Sequence of chain 1.A:
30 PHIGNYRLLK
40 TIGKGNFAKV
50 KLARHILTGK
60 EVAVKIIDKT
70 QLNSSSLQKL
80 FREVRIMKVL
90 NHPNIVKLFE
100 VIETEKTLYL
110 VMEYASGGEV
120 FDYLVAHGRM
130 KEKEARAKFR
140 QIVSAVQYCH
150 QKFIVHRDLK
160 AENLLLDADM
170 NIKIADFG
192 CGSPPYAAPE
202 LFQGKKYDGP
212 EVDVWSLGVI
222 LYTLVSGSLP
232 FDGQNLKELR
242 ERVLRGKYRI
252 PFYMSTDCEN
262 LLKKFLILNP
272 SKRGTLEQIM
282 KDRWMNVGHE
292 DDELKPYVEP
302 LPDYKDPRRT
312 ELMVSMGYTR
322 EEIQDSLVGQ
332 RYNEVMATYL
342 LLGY

Binding-site contacts:
Ligand atom C13 contacts residue VAL49 of chain 1.A at 3.8 Å (hydrophobic).
Ligand atom C23 contacts residue GLU118 of chain 1.A at 3.2 Å.
Ligand atom O contacts residue LYS64 of chain 1.A at 3.4 Å (salt-bridge).
Ligand atom C19 contacts residue ILE41 of chain 1.A at 3.5 Å (hydrophobic).
Ligand atom N contacts residue ALA114 of chain 1.A at 3.0 Å (h-bond).
Ligand atom C1 contacts residue ALA62 of chain 1.A at 3.8 Å (hydrophobic).
Ligand atom C7 contacts residue GLY117 of chain 1.A at 3.7 Å.
Ligand atom N contacts residue TYR113 of chain 1.A at 3.7 Å.
Ligand atom C10 contacts residue GLY117 of chain 1.A at 3.8 Å.
Ligand atom C1 contacts residue GLU112 of chain 1.A at 3.4 Å.
Ligand atom C8 contacts residue GLY117 of chain 1.A at 3.5 Å.
Ligand atom C15 contacts residue VAL49 of chain 1.A at 3.7 Å (hydrophobic).
Ligand atom C1 contacts residue ALA114 of chain 1.A at 3.8 Å (hydrophobic).
Ligand atom C9 contacts residue GLY117 of chain 1.A at 3.6 Å.
Ligand atom C11 contacts residue LEU164 of chain 1.A at 3.7 Å (hydrophobic).
Ligand atom O26 contacts residue GLU118 of chain 1.A at 3.1 Å (salt-bridge).
Ligand atom C6 contacts residue GLY117 of chain 1.A at 3.9 Å.
Ligand atom C22 contacts residue GLU118 of chain 1.A at 3.6 Å.
Ligand atom N5 contacts residue ALA114 of chain 1.A at 2.7 Å (h-bond).
Ligand atom C23 contacts residue LEU164 of chain 1.A at 3.9 Å (hydrophobic).
Ligand atom C24 contacts residue LEU164 of chain 1.A at 3.7 Å (hydrophobic).
Ligand atom O contacts residue ASP175 of chain 1.A at 3.3 Å (salt-bridge).
Ligand atom C7 contacts residue SER115 of chain 1.A at 3.9 Å.
Ligand atom C16 contacts residue ASP175 of chain 1.A at 3.6 Å.
Ligand atom C7 contacts residue TYR113 of chain 1.A at 4.0 Å (hydrophobic).
Ligand atom N5 contacts residue TYR113 of chain 1.A at 3.8 Å.
Ligand atom O contacts residue VAL49 of chain 1.A at 3.7 Å.
Ligand atom C7 contacts residue ALA114 of chain 1.A at 3.3 Å (hydrophobic).
Ligand atom N12 contacts residue VAL49 of chain 1.A at 4.0 Å.
Ligand atom C2 contacts residue ALA114 of chain 1.A at 3.7 Å (hydrophobic).
Ligand atom N3 contacts residue LEU164 of chain 1.A at 4.0 Å.
Ligand atom C16 contacts residue VAL95 of chain 1.A at 3.9 Å (hydrophobic).
Ligand atom C2 contacts residue ILE41 of chain 1.A at 3.7 Å (hydrophobic).
Ligand atom C15 contacts residue ALA62 of chain 1.A at 3.7 Å (hydrophobic).
Ligand atom C24 contacts residue GLU161 of chain 1.A at 3.6 Å.
Ligand atom C18 contacts residue VAL49 of chain 1.A at 3.7 Å (hydrophobic).
Ligand atom C6 contacts residue ALA114 of chain 1.A at 3.3 Å (hydrophobic).
Ligand atom N3 contacts residue ILE41 of chain 1.A at 3.7 Å.
Ligand atom C23 contacts residue GLU161 of chain 1.A at 3.9 Å.
Ligand atom C11 contacts residue GLY117 of chain 1.A at 3.9 Å.

A small-molecule ligand and the protein it binds are described below.
Small molecule (SMILES): CC1(C)C(=O)N([C@H]2C=Cc3c(O)cccc32)c2nc(Nc3ccccc3)ncc21